This small molecule binds to this protein.
Small molecule (SMILES): CC(=O)N[C@H]1[C@H](O[C@H]2[C@H](O)[C@@H](NC(C)=O)CO[C@@H]2CO)O[C@H](CO)[C@@H](O)[C@@H]1O

Sequence of chain 51.F:
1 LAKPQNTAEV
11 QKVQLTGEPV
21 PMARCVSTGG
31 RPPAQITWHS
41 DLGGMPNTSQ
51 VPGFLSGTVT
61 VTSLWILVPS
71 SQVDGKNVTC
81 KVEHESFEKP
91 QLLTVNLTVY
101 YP

Binding-site contacts:
Ligand atom O5 contacts residue ASN47 of chain 51.F at 2.2 Å (h-bond).
Ligand atom C1 contacts residue ASN47 of chain 51.F at 1.4 Å.
Ligand atom C2 contacts residue ASN47 of chain 51.F at 2.6 Å.
Ligand atom C5 contacts residue ASN47 of chain 51.F at 3.4 Å.
Ligand atom C4 contacts residue ASN47 of chain 51.F at 4.2 Å.
Ligand atom C3 contacts residue ASN47 of chain 51.F at 3.9 Å.
Ligand atom O7 contacts residue ASN47 of chain 51.F at 3.9 Å.
Ligand atom C7 contacts residue ASN47 of chain 51.F at 3.8 Å.
Ligand atom C6 contacts residue ASN47 of chain 51.F at 4.0 Å.
Ligand atom N2 contacts residue ASN47 of chain 51.F at 3.2 Å (h-bond).